Sequence of chain 1.D:
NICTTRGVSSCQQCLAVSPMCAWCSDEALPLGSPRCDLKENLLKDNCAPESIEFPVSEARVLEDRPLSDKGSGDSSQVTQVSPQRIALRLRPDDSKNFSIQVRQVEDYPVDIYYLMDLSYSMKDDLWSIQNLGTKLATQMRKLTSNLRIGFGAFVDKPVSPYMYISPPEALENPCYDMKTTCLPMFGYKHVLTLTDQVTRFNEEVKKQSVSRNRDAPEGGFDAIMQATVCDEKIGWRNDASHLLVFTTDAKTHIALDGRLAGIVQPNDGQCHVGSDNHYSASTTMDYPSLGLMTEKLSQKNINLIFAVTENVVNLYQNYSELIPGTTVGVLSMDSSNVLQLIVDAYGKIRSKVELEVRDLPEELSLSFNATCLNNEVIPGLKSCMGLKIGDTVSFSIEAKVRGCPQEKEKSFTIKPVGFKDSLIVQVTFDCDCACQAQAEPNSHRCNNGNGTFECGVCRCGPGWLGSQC

Binding-site contacts:
Ligand atom N2 contacts residue SER396 of chain 1.D at 4.5 Å.
Ligand atom O7 contacts residue SER396 of chain 1.D at 3.5 Å.
Ligand atom C3 contacts residue ASN369 of chain 1.D at 3.6 Å.
Ligand atom C8 contacts residue SER396 of chain 1.D at 3.4 Å.
Ligand atom C4 contacts residue ASN369 of chain 1.D at 4.0 Å.
Ligand atom C8 contacts residue ASN97 of chain 1.D at 4.0 Å.
Ligand atom O3 contacts residue NAG1 of chain 1.GA at 3.9 Å.
Ligand atom C5 contacts residue ASN369 of chain 1.D at 3.6 Å.
Ligand atom C8 contacts residue GLU398 of chain 1.D at 4.0 Å.
Ligand atom C7 contacts residue SER396 of chain 1.D at 3.6 Å.
Ligand atom C2 contacts residue ASN369 of chain 1.D at 2.3 Å.
Ligand atom C8 contacts residue ILE397 of chain 1.D at 3.5 Å (hydrophobic).
Ligand atom O6 contacts residue NAG1 of chain 1.GA at 2.2 Å (h-bond).
Ligand atom O7 contacts residue NAG1 of chain 1.GA at 3.7 Å.
Ligand atom C1 contacts residue ASN369 of chain 1.D at 1.4 Å.
Ligand atom O5 contacts residue ASN369 of chain 1.D at 2.3 Å (h-bond).
Ligand atom C6 contacts residue NAG1 of chain 1.GA at 3.3 Å.
Ligand atom N2 contacts residue ASN369 of chain 1.D at 2.8 Å (h-bond).
Ligand atom C7 contacts residue ASN369 of chain 1.D at 3.6 Å.
Ligand atom O7 contacts residue ASN369 of chain 1.D at 3.9 Å.

The small molecule below binds the protein below.
Small molecule (SMILES): CC(=O)N[C@H]1[C@H](O[C@H]2[C@H](O)[C@@H](NC(C)=O)CO[C@@H]2CO)O[C@H](CO)[C@@H](O)[C@@H]1O